Sequence of chain 1.A:
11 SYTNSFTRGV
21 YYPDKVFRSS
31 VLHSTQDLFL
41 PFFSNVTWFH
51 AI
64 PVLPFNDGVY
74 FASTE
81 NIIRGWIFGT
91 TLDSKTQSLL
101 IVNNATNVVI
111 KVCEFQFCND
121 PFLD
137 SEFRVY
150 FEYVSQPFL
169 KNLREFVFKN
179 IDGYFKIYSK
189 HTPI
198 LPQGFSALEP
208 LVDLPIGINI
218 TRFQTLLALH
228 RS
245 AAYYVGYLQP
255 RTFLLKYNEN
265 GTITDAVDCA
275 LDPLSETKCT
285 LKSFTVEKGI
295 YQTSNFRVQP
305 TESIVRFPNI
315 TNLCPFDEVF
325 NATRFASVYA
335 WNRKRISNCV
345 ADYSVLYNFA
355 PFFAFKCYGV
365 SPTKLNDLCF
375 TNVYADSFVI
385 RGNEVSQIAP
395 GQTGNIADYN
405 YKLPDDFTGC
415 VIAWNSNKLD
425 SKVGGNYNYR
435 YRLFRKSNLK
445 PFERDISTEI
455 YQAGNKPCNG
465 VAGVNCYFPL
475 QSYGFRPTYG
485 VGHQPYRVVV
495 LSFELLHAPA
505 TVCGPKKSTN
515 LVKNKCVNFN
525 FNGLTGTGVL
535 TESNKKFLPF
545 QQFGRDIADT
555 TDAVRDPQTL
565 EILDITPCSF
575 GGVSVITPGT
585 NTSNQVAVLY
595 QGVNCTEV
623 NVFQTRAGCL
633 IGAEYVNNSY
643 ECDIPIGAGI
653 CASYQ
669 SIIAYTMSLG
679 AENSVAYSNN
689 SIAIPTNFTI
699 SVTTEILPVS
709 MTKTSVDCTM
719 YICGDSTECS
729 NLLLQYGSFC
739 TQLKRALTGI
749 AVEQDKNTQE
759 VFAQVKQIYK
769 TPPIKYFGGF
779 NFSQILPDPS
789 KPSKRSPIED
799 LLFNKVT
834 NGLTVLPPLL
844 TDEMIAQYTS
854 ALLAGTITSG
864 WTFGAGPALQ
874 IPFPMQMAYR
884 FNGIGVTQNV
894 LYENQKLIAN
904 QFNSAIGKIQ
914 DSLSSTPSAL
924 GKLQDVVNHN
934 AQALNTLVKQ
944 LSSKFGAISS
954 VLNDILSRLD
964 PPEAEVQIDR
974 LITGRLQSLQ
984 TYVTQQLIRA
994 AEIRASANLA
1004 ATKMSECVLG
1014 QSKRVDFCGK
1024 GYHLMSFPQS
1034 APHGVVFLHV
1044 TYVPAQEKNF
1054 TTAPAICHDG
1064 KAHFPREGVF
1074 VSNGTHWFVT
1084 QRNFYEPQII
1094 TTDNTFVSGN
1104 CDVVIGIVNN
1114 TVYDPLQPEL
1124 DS

A protein and the small-molecule ligand that binds it are described below.
Small molecule (SMILES): CC(=O)N[C@@H]1[C@@H](O)[C@H](O)[C@@H](CO)O[C@H]1O

Binding-site contacts:
Ligand atom C2 contacts residue ASN1112 of chain 1.A at 2.5 Å.
Ligand atom C1 contacts residue ASN1112 of chain 1.A at 1.4 Å.
Ligand atom C4 contacts residue ASN1112 of chain 1.A at 4.2 Å.
Ligand atom C8 contacts residue ILE1110 of chain 1.A at 4.4 Å (hydrophobic).
Ligand atom C3 contacts residue ASN1112 of chain 1.A at 3.8 Å.
Ligand atom C5 contacts residue ASN1112 of chain 1.A at 3.7 Å.
Ligand atom N2 contacts residue ASN1112 of chain 1.A at 2.9 Å (h-bond).
Ligand atom C7 contacts residue ASN1112 of chain 1.A at 3.3 Å.
Ligand atom O5 contacts residue ASN1112 of chain 1.A at 2.4 Å (h-bond).
Ligand atom C8 contacts residue ASN1112 of chain 1.A at 4.1 Å.
Ligand atom O7 contacts residue ASN1112 of chain 1.A at 3.3 Å (h-bond).